Binding-site contacts:
Ligand atom C5 contacts residue THR120 of chain 14.C at 3.8 Å.
Ligand atom C8 contacts residue TYR90 of chain 14.C at 3.5 Å (hydrophobic).
Ligand atom N2 contacts residue TYR90 of chain 14.C at 4.3 Å.
Ligand atom O5 contacts residue ASN118 of chain 14.C at 2.4 Å (h-bond).
Ligand atom C7 contacts residue ASN118 of chain 14.C at 3.5 Å.
Ligand atom C6 contacts residue THR120 of chain 14.C at 3.4 Å.
Ligand atom C8 contacts residue ASP67 of chain 14.C at 3.9 Å.
Ligand atom C1 contacts residue THR89 of chain 14.C at 4.1 Å.
Ligand atom O5 contacts residue THR89 of chain 14.C at 4.2 Å.
Ligand atom C1 contacts residue ASN118 of chain 14.C at 1.5 Å.
Ligand atom N2 contacts residue ASN118 of chain 14.C at 2.9 Å (h-bond).
Ligand atom O7 contacts residue ASN118 of chain 14.C at 4.0 Å.
Ligand atom C8 contacts residue ASN118 of chain 14.C at 4.2 Å.
Ligand atom C4 contacts residue ASN118 of chain 14.C at 4.2 Å.
Ligand atom C1 contacts residue THR120 of chain 14.C at 4.3 Å.
Ligand atom C5 contacts residue THR89 of chain 14.C at 4.4 Å.
Ligand atom O5 contacts residue THR120 of chain 14.C at 3.2 Å (h-bond).
Ligand atom C8 contacts residue SER66 of chain 14.C at 4.0 Å.
Ligand atom O6 contacts residue THR89 of chain 14.C at 4.0 Å.
Ligand atom C7 contacts residue TYR90 of chain 14.C at 4.5 Å (hydrophobic).
Ligand atom C4 contacts residue THR120 of chain 14.C at 4.4 Å.
Ligand atom C7 contacts residue SER66 of chain 14.C at 3.5 Å.
Ligand atom O7 contacts residue SER66 of chain 14.C at 3.0 Å (h-bond).
Ligand atom C2 contacts residue SER66 of chain 14.C at 4.5 Å.
Ligand atom C5 contacts residue ASN118 of chain 14.C at 3.7 Å.
Ligand atom C6 contacts residue THR89 of chain 14.C at 4.4 Å.
Ligand atom C2 contacts residue ASN118 of chain 14.C at 2.5 Å.
Ligand atom N2 contacts residue SER66 of chain 14.C at 4.3 Å.
Ligand atom C3 contacts residue ASN118 of chain 14.C at 3.8 Å.

A protein and the small-molecule ligand that binds it are described below.
Small molecule (SMILES): CC(=O)N[C@@H]1[C@@H](O)[C@H](O)[C@@H](CO)O[C@H]1O

Sequence of chain 14.C:
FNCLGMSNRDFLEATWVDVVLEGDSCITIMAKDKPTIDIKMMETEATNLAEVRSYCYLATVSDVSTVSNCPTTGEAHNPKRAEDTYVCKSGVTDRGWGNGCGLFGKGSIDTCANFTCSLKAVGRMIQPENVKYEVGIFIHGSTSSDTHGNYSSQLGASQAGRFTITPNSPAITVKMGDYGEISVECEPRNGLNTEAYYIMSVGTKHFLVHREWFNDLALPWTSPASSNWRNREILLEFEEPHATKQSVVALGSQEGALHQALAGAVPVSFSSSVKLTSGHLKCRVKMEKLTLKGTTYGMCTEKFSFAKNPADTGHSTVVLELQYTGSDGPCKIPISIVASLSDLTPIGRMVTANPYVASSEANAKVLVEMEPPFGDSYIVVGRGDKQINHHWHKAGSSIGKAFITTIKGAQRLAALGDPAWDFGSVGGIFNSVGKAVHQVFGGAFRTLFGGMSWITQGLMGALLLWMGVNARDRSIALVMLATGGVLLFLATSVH